Binding-site contacts:
Ligand atom PA contacts residue LEU149 of chain 1.D at 3.6 Å.
Ligand atom C15 contacts residue PHE120 of chain 1.D at 3.7 Å (hydrophobic).
Ligand atom C1 contacts residue LYS119 of chain 1.D at 3.6 Å.
Ligand atom O3A contacts residue LYS119 of chain 1.D at 3.8 Å.
Ligand atom O1 contacts residue TRP111 of chain 1.D at 3.8 Å.
Ligand atom C4 contacts residue TRP111 of chain 1.D at 4.0 Å (hydrophobic).
Ligand atom O2B contacts residue LYS253 of chain 1.A at 3.8 Å.
Ligand atom C2 contacts residue TRP111 of chain 1.D at 3.6 Å (hydrophobic).
Ligand atom C4 contacts residue LEU149 of chain 1.D at 3.3 Å (hydrophobic).
Ligand atom C7 contacts residue TRP111 of chain 1.D at 4.0 Å (hydrophobic).
Ligand atom O1A contacts residue LYS119 of chain 1.D at 4.1 Å.
Ligand atom C2 contacts residue LYS119 of chain 1.D at 3.9 Å.
Ligand atom C14 contacts residue PHE135 of chain 1.A at 3.8 Å (hydrophobic).
Ligand atom O1A contacts residue ASN153 of chain 1.D at 3.7 Å.
Ligand atom O1 contacts residue LYS119 of chain 1.D at 4.2 Å.
Ligand atom C10 contacts residue LEU86 of chain 1.D at 3.5 Å (hydrophobic).
Ligand atom C8 contacts residue LEU86 of chain 1.D at 4.0 Å (hydrophobic).
Ligand atom O3B contacts residue LYS253 of chain 1.A at 4.1 Å.
Ligand atom C5 contacts residue TRP111 of chain 1.D at 3.5 Å (hydrophobic).
Ligand atom C13 contacts residue TYR199 of chain 1.A at 3.9 Å (hydrophobic).
Ligand atom C14 contacts residue ALA203 of chain 1.A at 3.6 Å (hydrophobic).
Ligand atom C9 contacts residue TRP111 of chain 1.D at 4.0 Å (hydrophobic).
Ligand atom C3 contacts residue TRP111 of chain 1.D at 3.8 Å (hydrophobic).
Ligand atom C12 contacts residue TYR199 of chain 1.A at 3.8 Å (hydrophobic).
Ligand atom C12 contacts residue LEU86 of chain 1.D at 4.3 Å (hydrophobic).
Ligand atom C7 contacts residue ALA116 of chain 1.D at 3.9 Å (hydrophobic).
Ligand atom C9 contacts residue TYR199 of chain 1.A at 3.5 Å (hydrophobic).
Ligand atom C4 contacts residue LYS119 of chain 1.D at 3.8 Å.
Ligand atom C3 contacts residue LYS119 of chain 1.D at 4.1 Å.
Ligand atom C14 contacts residue LEU200 of chain 1.A at 3.7 Å (hydrophobic).
Ligand atom C11 contacts residue TYR199 of chain 1.A at 4.0 Å (hydrophobic).
Ligand atom O1A contacts residue LEU149 of chain 1.D at 2.8 Å.
Ligand atom O2A contacts residue LEU149 of chain 1.D at 4.1 Å.
Ligand atom C10 contacts residue PHE78 of chain 1.D at 3.5 Å (hydrophobic).
Ligand atom O1 contacts residue LEU149 of chain 1.D at 3.4 Å.
Ligand atom C14 contacts residue TYR199 of chain 1.A at 3.4 Å (hydrophobic).
Ligand atom C12 contacts residue ALA203 of chain 1.A at 4.2 Å (hydrophobic).
Ligand atom C1 contacts residue TRP111 of chain 1.D at 4.2 Å (hydrophobic).
Ligand atom C6 contacts residue TRP111 of chain 1.D at 3.4 Å (hydrophobic).
Ligand atom C11 contacts residue LEU86 of chain 1.D at 4.2 Å (hydrophobic).

Sequence of chain 1.A:
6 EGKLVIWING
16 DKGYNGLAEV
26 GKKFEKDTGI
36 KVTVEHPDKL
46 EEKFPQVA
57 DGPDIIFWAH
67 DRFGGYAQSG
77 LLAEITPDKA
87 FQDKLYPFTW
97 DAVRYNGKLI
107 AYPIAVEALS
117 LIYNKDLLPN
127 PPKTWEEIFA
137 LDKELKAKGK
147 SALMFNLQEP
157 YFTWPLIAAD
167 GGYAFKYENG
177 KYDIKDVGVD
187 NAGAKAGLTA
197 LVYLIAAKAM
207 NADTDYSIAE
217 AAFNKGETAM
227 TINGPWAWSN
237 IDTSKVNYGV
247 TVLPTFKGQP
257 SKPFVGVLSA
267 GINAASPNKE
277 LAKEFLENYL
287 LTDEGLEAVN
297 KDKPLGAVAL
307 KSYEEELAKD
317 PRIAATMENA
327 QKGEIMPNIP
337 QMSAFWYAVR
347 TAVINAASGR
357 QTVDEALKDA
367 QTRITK

Sequence of chain 1.D:
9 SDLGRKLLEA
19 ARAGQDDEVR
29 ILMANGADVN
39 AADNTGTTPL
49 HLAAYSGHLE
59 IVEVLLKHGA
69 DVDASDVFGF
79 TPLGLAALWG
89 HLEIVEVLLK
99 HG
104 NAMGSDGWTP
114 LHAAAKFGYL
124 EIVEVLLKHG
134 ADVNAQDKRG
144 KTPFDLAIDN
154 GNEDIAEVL

A small-molecule ligand and the protein it binds are described below.
Small molecule (SMILES): CC(C)=CCC/C(C)=C/CC/C(C)=C/CO[P](=O)(O)OP(=O)(O)O